This small molecule binds to this protein.
Small molecule (SMILES): O=P(O)(O)OC[C@H]1O[C@](O)(CO)[C@@H](O)[C@@H]1O

Sequence of chain 2.A:
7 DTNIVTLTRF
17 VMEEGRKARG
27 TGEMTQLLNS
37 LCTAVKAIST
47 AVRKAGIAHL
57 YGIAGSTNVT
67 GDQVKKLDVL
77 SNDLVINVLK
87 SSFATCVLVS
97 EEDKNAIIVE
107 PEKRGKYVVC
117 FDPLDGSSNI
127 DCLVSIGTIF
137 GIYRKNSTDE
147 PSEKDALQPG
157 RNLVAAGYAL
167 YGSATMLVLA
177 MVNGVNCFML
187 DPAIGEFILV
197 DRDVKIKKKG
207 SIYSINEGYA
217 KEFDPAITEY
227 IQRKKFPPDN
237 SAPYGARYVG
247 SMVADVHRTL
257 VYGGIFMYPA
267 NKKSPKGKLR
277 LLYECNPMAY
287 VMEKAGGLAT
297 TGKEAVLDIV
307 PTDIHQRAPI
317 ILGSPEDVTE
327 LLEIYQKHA

Binding-site contacts:
Ligand atom O3 contacts residue MET248 of chain 2.A at 2.9 Å (h-bond).
Ligand atom O1 contacts residue MG1 of chain 2.E at 2.4 Å.
Ligand atom O1P contacts residue TYR264 of chain 2.A at 2.5 Å (h-bond).
Ligand atom O3 contacts residue SER247 of chain 2.A at 3.9 Å.
Ligand atom O6 contacts residue LYS274 of chain 2.A at 3.1 Å (salt-bridge).
Ligand atom C1 contacts residue PO41 of chain 2.G at 3.5 Å.
Ligand atom O3 contacts residue GLY122 of chain 2.A at 3.7 Å.
Ligand atom P contacts residue ARG243 of chain 1.A at 3.8 Å.
Ligand atom C4 contacts residue GLY246 of chain 2.A at 3.3 Å.
Ligand atom O2P contacts residue ASN212 of chain 2.A at 3.9 Å.
Ligand atom O2 contacts residue PO41 of chain 2.G at 3.1 Å (h-bond).
Ligand atom O3P contacts residue ASN212 of chain 2.A at 2.9 Å (h-bond).
Ligand atom O1P contacts residue LYS274 of chain 2.A at 3.8 Å.
Ligand atom O3P contacts residue ARG243 of chain 1.A at 3.4 Å (salt-bridge).
Ligand atom O1 contacts residue ASP121 of chain 2.A at 3.0 Å (salt-bridge).
Ligand atom O5 contacts residue LYS274 of chain 2.A at 3.0 Å (salt-bridge).
Ligand atom O3 contacts residue MG1 of chain 2.E at 3.7 Å.
Ligand atom C5 contacts residue LEU275 of chain 2.A at 3.9 Å (hydrophobic).
Ligand atom C1 contacts residue LEU275 of chain 2.A at 3.8 Å (hydrophobic).
Ligand atom C6 contacts residue TYR244 of chain 2.A at 3.6 Å (hydrophobic).
Ligand atom O2P contacts residue ARG243 of chain 1.A at 2.6 Å (salt-bridge).
Ligand atom O6 contacts residue TYR264 of chain 2.A at 3.5 Å.
Ligand atom O4 contacts residue MET248 of chain 2.A at 3.1 Å (h-bond).
Ligand atom O3 contacts residue ASP121 of chain 2.A at 2.5 Å (salt-bridge).
Ligand atom C1 contacts residue ARG276 of chain 2.A at 3.5 Å.
Ligand atom C3 contacts residue LEU275 of chain 2.A at 3.9 Å (hydrophobic).
Ligand atom O1 contacts residue ARG276 of chain 2.A at 3.7 Å.
Ligand atom P contacts residue TYR264 of chain 2.A at 3.6 Å.
Ligand atom O3P contacts residue TYR264 of chain 2.A at 3.8 Å.
Ligand atom O3P contacts residue TYR244 of chain 2.A at 2.7 Å (h-bond).
Ligand atom C6 contacts residue GLY246 of chain 2.A at 3.6 Å.
Ligand atom C4 contacts residue MET248 of chain 2.A at 3.5 Å (hydrophobic).
Ligand atom C3 contacts residue ASP121 of chain 2.A at 3.5 Å.
Ligand atom C1 contacts residue GLU280 of chain 2.A at 3.6 Å.
Ligand atom C3 contacts residue MET248 of chain 2.A at 3.6 Å (hydrophobic).
Ligand atom O1 contacts residue GLU280 of chain 2.A at 3.1 Å (salt-bridge).
Ligand atom C1 contacts residue MG1 of chain 2.E at 3.6 Å.
Ligand atom P contacts residue ASN212 of chain 2.A at 3.6 Å.
Ligand atom O1P contacts residue TYR215 of chain 2.A at 2.7 Å (h-bond).
Ligand atom O1 contacts residue PO41 of chain 2.G at 2.6 Å (h-bond).

Sequence of chain 1.A:
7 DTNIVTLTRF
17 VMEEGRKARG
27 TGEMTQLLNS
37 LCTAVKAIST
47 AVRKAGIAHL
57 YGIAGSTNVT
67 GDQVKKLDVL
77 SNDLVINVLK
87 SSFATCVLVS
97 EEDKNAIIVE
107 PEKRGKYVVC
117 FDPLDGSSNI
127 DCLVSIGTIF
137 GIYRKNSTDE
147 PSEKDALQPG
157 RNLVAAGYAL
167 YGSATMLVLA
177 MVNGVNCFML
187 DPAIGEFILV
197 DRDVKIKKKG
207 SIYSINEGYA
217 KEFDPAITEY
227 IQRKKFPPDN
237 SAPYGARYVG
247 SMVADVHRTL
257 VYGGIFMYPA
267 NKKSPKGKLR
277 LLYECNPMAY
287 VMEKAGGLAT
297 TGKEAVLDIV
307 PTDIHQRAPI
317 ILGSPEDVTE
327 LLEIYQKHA